Binding-site contacts:
Ligand atom O2 contacts residue GLN165 of chain 1.E at 3.0 Å (h-bond).
Ligand atom N1 contacts residue THR94 of chain 1.E at 4.2 Å.
Ligand atom O4 contacts residue VAL220 of chain 1.E at 3.5 Å.
Ligand atom O4 contacts residue ARG167 of chain 1.E at 2.8 Å (salt-bridge).
Ligand atom C5 contacts residue PHE161 of chain 1.E at 4.3 Å (hydrophobic).
Ligand atom C4 contacts residue VAL220 of chain 1.E at 4.3 Å (hydrophobic).
Ligand atom C4 contacts residue GLN165 of chain 1.E at 3.6 Å.
Ligand atom N3 contacts residue GLY95 of chain 1.E at 4.3 Å.
Ligand atom C5 contacts residue ILE219 of chain 1.E at 4.2 Å (hydrophobic).
Ligand atom O2 contacts residue TYR194 of chain 1.E at 3.8 Å.
Ligand atom C6 contacts residue GLY95 of chain 1.E at 4.0 Å.
Ligand atom O4 contacts residue GLY95 of chain 1.E at 3.6 Å.
Ligand atom N3 contacts residue GLN165 of chain 1.E at 2.8 Å (h-bond).
Ligand atom C4 contacts residue ARG167 of chain 1.E at 3.6 Å.
Ligand atom N1 contacts residue THR93 of chain 1.E at 3.9 Å.
Ligand atom N3 contacts residue TYR194 of chain 1.E at 3.7 Å.
Ligand atom C4 contacts residue PHE161 of chain 1.E at 4.0 Å (hydrophobic).
Ligand atom C6 contacts residue THR93 of chain 1.E at 3.9 Å.
Ligand atom C2 contacts residue TYR194 of chain 1.E at 3.7 Å (hydrophobic).
Ligand atom C2 contacts residue PHE161 of chain 1.E at 3.8 Å (hydrophobic).
Ligand atom N3 contacts residue PHE161 of chain 1.E at 3.7 Å.
Ligand atom O2 contacts residue MET196 of chain 1.E at 3.6 Å.
Ligand atom C6 contacts residue THR94 of chain 1.E at 3.8 Å.
Ligand atom N3 contacts residue ARG167 of chain 1.E at 4.2 Å.
Ligand atom C2 contacts residue GLU195 of chain 1.E at 4.2 Å.
Ligand atom O4 contacts residue GLN165 of chain 1.E at 3.6 Å (h-bond).
Ligand atom C5 contacts residue THR94 of chain 1.E at 3.7 Å.
Ligand atom O2 contacts residue PHE161 of chain 1.E at 4.0 Å.
Ligand atom C2 contacts residue GLN165 of chain 1.E at 3.7 Å.
Ligand atom C4 contacts residue THR94 of chain 1.E at 4.3 Å.
Ligand atom O2 contacts residue GLU195 of chain 1.E at 3.6 Å.
Ligand atom N1 contacts residue PHE161 of chain 1.E at 4.1 Å.
Ligand atom C5 contacts residue VAL220 of chain 1.E at 4.1 Å (hydrophobic).
Ligand atom N1 contacts residue TYR194 of chain 1.E at 4.2 Å.
Ligand atom O4 contacts residue PHE161 of chain 1.E at 4.5 Å.
Ligand atom C5 contacts residue GLY95 of chain 1.E at 3.5 Å.
Ligand atom C6 contacts residue PHE161 of chain 1.E at 4.3 Å (hydrophobic).
Ligand atom C6 contacts residue ILE219 of chain 1.E at 4.1 Å (hydrophobic).
Ligand atom C4 contacts residue GLY95 of chain 1.E at 3.6 Å.
Ligand atom C4 contacts residue TYR194 of chain 1.E at 4.3 Å (hydrophobic).

This small molecule binds to this protein.
Small molecule (SMILES): O=c1cc[nH]c(=O)[nH]1

Sequence of chain 1.E:
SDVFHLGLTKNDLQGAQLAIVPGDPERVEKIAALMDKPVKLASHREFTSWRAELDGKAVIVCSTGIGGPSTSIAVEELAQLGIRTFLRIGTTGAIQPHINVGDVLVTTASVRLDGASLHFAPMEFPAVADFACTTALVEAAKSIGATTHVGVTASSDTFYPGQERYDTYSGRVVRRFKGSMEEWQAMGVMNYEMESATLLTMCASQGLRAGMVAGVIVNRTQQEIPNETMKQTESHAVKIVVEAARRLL